This small molecule binds to this protein.
Small molecule (SMILES): CC(=O)N[C@@H]1[C@@H](O)[C@H](O)[C@@H](CO)O[C@H]1O

Sequence of chain 1.G:
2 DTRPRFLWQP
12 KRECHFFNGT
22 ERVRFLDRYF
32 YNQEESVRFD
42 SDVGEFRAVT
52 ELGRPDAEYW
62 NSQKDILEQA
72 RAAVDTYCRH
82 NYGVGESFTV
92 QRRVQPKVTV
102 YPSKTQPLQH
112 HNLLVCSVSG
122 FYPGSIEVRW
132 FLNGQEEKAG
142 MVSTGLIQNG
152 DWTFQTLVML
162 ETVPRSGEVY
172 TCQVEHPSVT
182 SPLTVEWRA

Sequence of chain 1.F:
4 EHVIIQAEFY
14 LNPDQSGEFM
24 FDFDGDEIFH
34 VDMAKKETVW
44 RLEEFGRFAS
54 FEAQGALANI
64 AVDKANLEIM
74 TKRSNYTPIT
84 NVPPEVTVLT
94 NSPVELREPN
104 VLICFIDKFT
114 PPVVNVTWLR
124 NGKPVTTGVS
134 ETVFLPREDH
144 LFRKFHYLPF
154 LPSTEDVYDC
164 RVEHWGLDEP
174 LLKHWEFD

Binding-site contacts:
Ligand atom C8 contacts residue ASN118 of chain 1.F at 4.4 Å.
Ligand atom C8 contacts residue GLU166 of chain 1.F at 3.6 Å.
Ligand atom C2 contacts residue ASN118 of chain 1.F at 2.5 Å.
Ligand atom O6 contacts residue ASN118 of chain 1.F at 4.4 Å.
Ligand atom C7 contacts residue GLU166 of chain 1.F at 4.3 Å.
Ligand atom C8 contacts residue VAL117 of chain 1.F at 4.0 Å (hydrophobic).
Ligand atom C7 contacts residue TRP168 of chain 1.F at 3.4 Å (hydrophobic).
Ligand atom C7 contacts residue ASN118 of chain 1.F at 3.8 Å.
Ligand atom C3 contacts residue ASN118 of chain 1.F at 3.8 Å.
Ligand atom O4 contacts residue ASP2 of chain 1.G at 4.1 Å.
Ligand atom C3 contacts residue ASP2 of chain 1.G at 4.5 Å.
Ligand atom C8 contacts residue HIS167 of chain 1.F at 4.1 Å.
Ligand atom O5 contacts residue ASN118 of chain 1.F at 2.3 Å (h-bond).
Ligand atom C4 contacts residue ASN118 of chain 1.F at 4.2 Å.
Ligand atom C8 contacts residue TRP168 of chain 1.F at 3.7 Å (hydrophobic).
Ligand atom O7 contacts residue TRP168 of chain 1.F at 2.9 Å (h-bond).
Ligand atom C1 contacts residue ASN118 of chain 1.F at 1.4 Å.
Ligand atom O7 contacts residue ASN118 of chain 1.F at 4.3 Å.
Ligand atom O3 contacts residue TRP168 of chain 1.F at 3.5 Å (h-bond).
Ligand atom N2 contacts residue ASN118 of chain 1.F at 2.9 Å (h-bond).
Ligand atom O5 contacts residue GLU166 of chain 1.F at 4.5 Å.
Ligand atom C8 contacts residue VAL116 of chain 1.F at 3.5 Å (hydrophobic).
Ligand atom C5 contacts residue ASN118 of chain 1.F at 3.6 Å.
Ligand atom N2 contacts residue TRP168 of chain 1.F at 4.2 Å.
Ligand atom O3 contacts residue ASP2 of chain 1.G at 3.4 Å (salt-bridge).